A small-molecule ligand and the protein it binds are described below.
Small molecule (SMILES): C=CCCN1C(=O)[C@@H](C)N(C2CCOCC2)c2nc(Nc3ccc(C(=O)NC4CCN(C)CC4)cc3OC)ccc21

Sequence of chain 1.A:
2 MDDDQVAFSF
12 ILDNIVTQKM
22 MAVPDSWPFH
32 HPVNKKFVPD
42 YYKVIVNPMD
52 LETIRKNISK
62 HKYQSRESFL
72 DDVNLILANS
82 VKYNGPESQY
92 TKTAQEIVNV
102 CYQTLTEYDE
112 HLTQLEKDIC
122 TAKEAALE

Binding-site contacts:
Ligand atom C2 contacts residue PRO29 of chain 1.A at 4.0 Å (hydrophobic).
Ligand atom C21 contacts residue TRP28 of chain 1.A at 3.7 Å (hydrophobic).
Ligand atom C9 contacts residue TRP28 of chain 1.A at 3.8 Å (hydrophobic).
Ligand atom C30 contacts residue TYR84 of chain 1.A at 4.0 Å (hydrophobic).
Ligand atom C4 contacts residue PRO29 of chain 1.A at 4.2 Å (hydrophobic).
Ligand atom O1 contacts residue TYR42 of chain 1.A at 3.5 Å.
Ligand atom C1 contacts residue TYR42 of chain 1.A at 4.0 Å (hydrophobic).
Ligand atom C12 contacts residue TYR91 of chain 1.A at 3.8 Å (hydrophobic).
Ligand atom C29 contacts residue ASN85 of chain 1.A at 4.1 Å.
Ligand atom C28 contacts residue TYR91 of chain 1.A at 3.7 Å (hydrophobic).
Ligand atom C25 contacts residue ASN85 of chain 1.A at 4.1 Å.
Ligand atom C8 contacts residue TRP28 of chain 1.A at 3.8 Å (hydrophobic).
Ligand atom C11 contacts residue TRP28 of chain 1.A at 3.8 Å (hydrophobic).
Ligand atom C29 contacts residue TYR91 of chain 1.A at 3.3 Å (hydrophobic).
Ligand atom C3 contacts residue TYR42 of chain 1.A at 3.7 Å (hydrophobic).
Ligand atom C22 contacts residue TRP28 of chain 1.A at 3.2 Å (hydrophobic).
Ligand atom C23 contacts residue TRP28 of chain 1.A at 4.2 Å (hydrophobic).
Ligand atom O3 contacts residue TRP28 of chain 1.A at 3.4 Å.
Ligand atom C2 contacts residue PHE30 of chain 1.A at 3.7 Å (hydrophobic).
Ligand atom C30 contacts residue ASN85 of chain 1.A at 3.9 Å.
Ligand atom C7 contacts residue PRO29 of chain 1.A at 3.3 Å (hydrophobic).
Ligand atom C31 contacts residue VAL39 of chain 1.A at 3.7 Å (hydrophobic).
Ligand atom N2 contacts residue TRP28 of chain 1.A at 3.5 Å.
Ligand atom C31 contacts residue TYR84 of chain 1.A at 3.5 Å (hydrophobic).
Ligand atom C4 contacts residue PHE30 of chain 1.A at 3.4 Å (hydrophobic).
Ligand atom C8 contacts residue PRO29 of chain 1.A at 3.8 Å (hydrophobic).
Ligand atom C10 contacts residue TRP28 of chain 1.A at 3.2 Å (hydrophobic).
Ligand atom C13 contacts residue TRP28 of chain 1.A at 4.2 Å (hydrophobic).
Ligand atom C5 contacts residue TYR42 of chain 1.A at 3.7 Å (hydrophobic).
Ligand atom C11 contacts residue TYR91 of chain 1.A at 3.8 Å (hydrophobic).
Ligand atom C6 contacts residue PRO29 of chain 1.A at 4.0 Å (hydrophobic).
Ligand atom C5 contacts residue MET50 of chain 1.A at 3.1 Å (hydrophobic).
Ligand atom C12 contacts residue TRP28 of chain 1.A at 4.3 Å (hydrophobic).
Ligand atom C4 contacts residue TYR42 of chain 1.A at 4.0 Å (hydrophobic).
Ligand atom O1 contacts residue ASN85 of chain 1.A at 3.4 Å (h-bond).
Ligand atom C3 contacts residue PHE30 of chain 1.A at 4.1 Å (hydrophobic).
Ligand atom C1 contacts residue ASN85 of chain 1.A at 4.2 Å.
Ligand atom C31 contacts residue TYR42 of chain 1.A at 3.4 Å (hydrophobic).
Ligand atom C5 contacts residue PHE30 of chain 1.A at 4.2 Å (hydrophobic).
Ligand atom C26 contacts residue VAL39 of chain 1.A at 3.7 Å (hydrophobic).